Binding-site contacts:
Ligand atom C4 contacts residue ASN99 of chain 1.D at 4.1 Å.
Ligand atom C8 contacts residue ASN99 of chain 1.D at 3.4 Å.
Ligand atom C7 contacts residue ASN99 of chain 1.D at 3.6 Å.
Ligand atom C5 contacts residue ASN99 of chain 1.D at 3.6 Å.
Ligand atom C2 contacts residue ASN99 of chain 1.D at 2.4 Å.
Ligand atom C1 contacts residue ASN99 of chain 1.D at 1.4 Å.
Ligand atom C7 contacts residue PHE100 of chain 1.D at 4.2 Å (hydrophobic).
Ligand atom C7 contacts residue SER101 of chain 1.D at 3.8 Å.
Ligand atom O6 contacts residue NAG2 of chain 1.L at 3.8 Å.
Ligand atom O7 contacts residue PHE100 of chain 1.D at 3.8 Å.
Ligand atom O7 contacts residue SER101 of chain 1.D at 2.8 Å (h-bond).
Ligand atom C8 contacts residue SER101 of chain 1.D at 4.3 Å.
Ligand atom O5 contacts residue ASN99 of chain 1.D at 2.3 Å (h-bond).
Ligand atom C8 contacts residue PHE100 of chain 1.D at 4.0 Å (hydrophobic).
Ligand atom N2 contacts residue ASN99 of chain 1.D at 3.0 Å (h-bond).
Ligand atom O7 contacts residue ASN99 of chain 1.D at 3.8 Å.
Ligand atom O6 contacts residue ASN99 of chain 1.D at 4.4 Å.
Ligand atom C3 contacts residue ASN99 of chain 1.D at 3.8 Å.

Sequence of chain 1.D:
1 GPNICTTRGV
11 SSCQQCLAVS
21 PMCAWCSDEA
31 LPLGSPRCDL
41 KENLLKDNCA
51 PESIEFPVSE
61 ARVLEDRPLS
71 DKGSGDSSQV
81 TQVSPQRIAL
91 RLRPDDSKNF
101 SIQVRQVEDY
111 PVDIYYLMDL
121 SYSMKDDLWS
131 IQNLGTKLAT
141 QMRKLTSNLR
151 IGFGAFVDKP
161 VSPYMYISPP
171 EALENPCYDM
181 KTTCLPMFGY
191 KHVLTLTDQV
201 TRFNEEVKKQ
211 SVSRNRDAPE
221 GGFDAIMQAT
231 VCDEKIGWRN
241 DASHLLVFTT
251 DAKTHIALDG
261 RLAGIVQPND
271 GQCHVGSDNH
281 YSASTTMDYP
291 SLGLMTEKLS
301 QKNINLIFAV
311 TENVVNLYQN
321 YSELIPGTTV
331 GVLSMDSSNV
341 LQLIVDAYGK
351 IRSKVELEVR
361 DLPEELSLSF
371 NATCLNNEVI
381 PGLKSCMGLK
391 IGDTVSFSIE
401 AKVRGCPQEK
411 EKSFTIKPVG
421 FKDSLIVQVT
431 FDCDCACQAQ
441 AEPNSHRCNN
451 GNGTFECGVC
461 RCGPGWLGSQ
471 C

The protein below binds the small molecule below.
Small molecule (SMILES): CC(=O)N[C@@H]1[C@@H](O)[C@H](O)[C@@H](CO)O[C@H]1O